The small molecule below binds the protein below.
Small molecule (SMILES): CC(=O)N[C@@H]1[C@@H](O)[C@H](O)[C@@H](CO)O[C@H]1O

Sequence of chain 1.G:
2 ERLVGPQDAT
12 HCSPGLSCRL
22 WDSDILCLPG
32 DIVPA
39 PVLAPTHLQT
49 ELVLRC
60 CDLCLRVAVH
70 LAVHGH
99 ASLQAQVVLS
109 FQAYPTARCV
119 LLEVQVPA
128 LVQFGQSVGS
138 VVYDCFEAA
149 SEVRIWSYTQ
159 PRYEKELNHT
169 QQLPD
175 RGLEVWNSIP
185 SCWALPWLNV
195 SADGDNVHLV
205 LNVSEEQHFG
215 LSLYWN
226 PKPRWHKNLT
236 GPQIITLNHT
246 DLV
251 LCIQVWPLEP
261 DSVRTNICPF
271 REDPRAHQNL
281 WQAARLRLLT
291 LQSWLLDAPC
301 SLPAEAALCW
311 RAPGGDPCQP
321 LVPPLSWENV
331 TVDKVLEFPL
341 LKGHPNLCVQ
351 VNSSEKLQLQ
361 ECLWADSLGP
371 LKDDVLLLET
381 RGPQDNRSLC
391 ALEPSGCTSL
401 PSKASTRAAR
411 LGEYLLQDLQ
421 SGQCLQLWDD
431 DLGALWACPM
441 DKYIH

Binding-site contacts:
Ligand atom O5 contacts residue ASN193 of chain 1.G at 2.3 Å (h-bond).
Ligand atom C4 contacts residue ASN193 of chain 1.G at 4.2 Å.
Ligand atom C5 contacts residue ASN193 of chain 1.G at 3.7 Å.
Ligand atom C3 contacts residue ASN193 of chain 1.G at 3.8 Å.
Ligand atom C1 contacts residue VAL194 of chain 1.G at 4.3 Å (hydrophobic).
Ligand atom N2 contacts residue VAL194 of chain 1.G at 4.5 Å.
Ligand atom C8 contacts residue ASN193 of chain 1.G at 3.4 Å.
Ligand atom C1 contacts residue ASN193 of chain 1.G at 1.4 Å.
Ligand atom O7 contacts residue ASN193 of chain 1.G at 4.0 Å.
Ligand atom C2 contacts residue ASN193 of chain 1.G at 2.5 Å.
Ligand atom C7 contacts residue ASN193 of chain 1.G at 3.1 Å.
Ligand atom N2 contacts residue ASN193 of chain 1.G at 2.4 Å (h-bond).